Binding-site contacts:
Ligand atom C2 contacts residue ASN144 of chain 1.B at 2.6 Å.
Ligand atom C3 contacts residue ASN144 of chain 1.B at 3.8 Å.
Ligand atom N2 contacts residue ASN144 of chain 1.B at 2.9 Å (h-bond).
Ligand atom O5 contacts residue ASN144 of chain 1.B at 2.4 Å (h-bond).
Ligand atom C8 contacts residue ASN144 of chain 1.B at 4.0 Å.
Ligand atom C4 contacts residue ASN144 of chain 1.B at 4.3 Å.
Ligand atom O7 contacts residue ASN144 of chain 1.B at 3.5 Å (h-bond).
Ligand atom C7 contacts residue ASN144 of chain 1.B at 3.6 Å.
Ligand atom O7 contacts residue GLY145 of chain 1.B at 4.0 Å.
Ligand atom C5 contacts residue ASN144 of chain 1.B at 3.6 Å.
Ligand atom C1 contacts residue ASN144 of chain 1.B at 1.4 Å.

Sequence of chain 1.B:
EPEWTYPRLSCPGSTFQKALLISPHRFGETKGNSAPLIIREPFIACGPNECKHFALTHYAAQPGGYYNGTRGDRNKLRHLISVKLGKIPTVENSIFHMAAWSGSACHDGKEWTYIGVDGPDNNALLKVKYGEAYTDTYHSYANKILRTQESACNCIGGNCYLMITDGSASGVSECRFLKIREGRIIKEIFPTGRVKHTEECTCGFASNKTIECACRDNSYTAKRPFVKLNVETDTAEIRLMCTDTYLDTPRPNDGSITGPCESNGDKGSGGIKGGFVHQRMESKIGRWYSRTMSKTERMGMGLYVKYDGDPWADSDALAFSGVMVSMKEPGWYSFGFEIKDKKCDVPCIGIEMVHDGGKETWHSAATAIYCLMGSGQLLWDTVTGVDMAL

This small molecule binds to this protein.
Small molecule (SMILES): CC(=O)N[C@@H]1[C@@H](O)[C@H](O)[C@@H](CO)O[C@H]1O